Sequence of chain 1.A:
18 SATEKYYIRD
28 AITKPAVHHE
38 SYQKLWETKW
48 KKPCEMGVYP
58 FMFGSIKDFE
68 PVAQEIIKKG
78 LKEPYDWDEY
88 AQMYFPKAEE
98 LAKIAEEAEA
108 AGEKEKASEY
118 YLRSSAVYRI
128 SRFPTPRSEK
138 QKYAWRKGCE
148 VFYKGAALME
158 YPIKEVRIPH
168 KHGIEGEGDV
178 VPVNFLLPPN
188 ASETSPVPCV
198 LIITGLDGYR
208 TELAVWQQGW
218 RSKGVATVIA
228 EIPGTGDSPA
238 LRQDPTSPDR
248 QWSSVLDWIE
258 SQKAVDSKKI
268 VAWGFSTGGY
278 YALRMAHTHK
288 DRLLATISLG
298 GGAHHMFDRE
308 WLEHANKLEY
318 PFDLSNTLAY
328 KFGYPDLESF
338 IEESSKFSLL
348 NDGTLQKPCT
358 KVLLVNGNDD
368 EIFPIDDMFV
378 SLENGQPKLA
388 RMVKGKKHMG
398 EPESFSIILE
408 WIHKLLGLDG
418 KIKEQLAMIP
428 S

Binding-site contacts:
Ligand atom C5 contacts residue PHE272 of chain 1.A at 4.2 Å (hydrophobic).
Ligand atom O4 contacts residue GLU398 of chain 1.A at 2.3 Å (salt-bridge).
Ligand atom O2 contacts residue PHE272 of chain 1.A at 4.0 Å.
Ligand atom O1 contacts residue HIS395 of chain 1.A at 3.1 Å.
Ligand atom O4 contacts residue TYR56 of chain 1.A at 4.2 Å.
Ligand atom C1 contacts residue SER273 of chain 1.A at 3.8 Å.
Ligand atom C10 contacts residue TYR56 of chain 1.A at 3.4 Å (hydrophobic).
Ligand atom C6 contacts residue GLU398 of chain 1.A at 4.1 Å.
Ligand atom C1 contacts residue MET396 of chain 1.A at 4.2 Å (hydrophobic).
Ligand atom C6 contacts residue TYR56 of chain 1.A at 3.5 Å (hydrophobic).
Ligand atom C10 contacts residue HIS395 of chain 1.A at 4.0 Å.
Ligand atom C4 contacts residue TYR56 of chain 1.A at 3.6 Å (hydrophobic).
Ligand atom C9 contacts residue MET396 of chain 1.A at 3.8 Å (hydrophobic).
Ligand atom C7 contacts residue GLU398 of chain 1.A at 2.8 Å.
Ligand atom C5 contacts residue TYR56 of chain 1.A at 3.6 Å (hydrophobic).
Ligand atom C2 contacts residue TYR56 of chain 1.A at 3.6 Å (hydrophobic).
Ligand atom C9 contacts residue GLU398 of chain 1.A at 4.0 Å.
Ligand atom C8 contacts residue TYR56 of chain 1.A at 3.5 Å (hydrophobic).
Ligand atom C6 contacts residue PHE402 of chain 1.A at 3.8 Å (hydrophobic).
Ligand atom C2 contacts residue SER273 of chain 1.A at 3.5 Å.
Ligand atom C1 contacts residue HIS395 of chain 1.A at 3.9 Å.
Ligand atom C5 contacts residue MET396 of chain 1.A at 4.2 Å (hydrophobic).
Ligand atom C3 contacts residue MET396 of chain 1.A at 4.1 Å (hydrophobic).
Ligand atom C10 contacts residue MET396 of chain 1.A at 3.6 Å (hydrophobic).
Ligand atom C3 contacts residue TYR56 of chain 1.A at 3.6 Å (hydrophobic).
Ligand atom O2 contacts residue TYR56 of chain 1.A at 3.9 Å.
Ligand atom C7 contacts residue TYR56 of chain 1.A at 3.7 Å (hydrophobic).
Ligand atom C4 contacts residue MET396 of chain 1.A at 3.8 Å (hydrophobic).
Ligand atom C8 contacts residue GLU398 of chain 1.A at 2.7 Å.
Ligand atom O1 contacts residue TYR56 of chain 1.A at 3.6 Å.
Ligand atom O4 contacts residue PHE402 of chain 1.A at 3.6 Å.
Ligand atom C9 contacts residue TYR56 of chain 1.A at 3.4 Å (hydrophobic).
Ligand atom O3 contacts residue LEU210 of chain 1.A at 3.6 Å.
Ligand atom O1 contacts residue SER273 of chain 1.A at 3.2 Å (h-bond).
Ligand atom O3 contacts residue TYR56 of chain 1.A at 4.0 Å.
Ligand atom O2 contacts residue LEU210 of chain 1.A at 4.0 Å.
Ligand atom C7 contacts residue PHE402 of chain 1.A at 3.9 Å (hydrophobic).
Ligand atom C8 contacts residue MET396 of chain 1.A at 3.9 Å (hydrophobic).
Ligand atom O3 contacts residue PHE272 of chain 1.A at 3.7 Å.
Ligand atom C1 contacts residue TYR56 of chain 1.A at 3.5 Å (hydrophobic).

The protein below binds the small molecule below.
Small molecule (SMILES): Oc1cc(O)c2c(O)cc(O)cc2c1